Sequence of chain 1.M:
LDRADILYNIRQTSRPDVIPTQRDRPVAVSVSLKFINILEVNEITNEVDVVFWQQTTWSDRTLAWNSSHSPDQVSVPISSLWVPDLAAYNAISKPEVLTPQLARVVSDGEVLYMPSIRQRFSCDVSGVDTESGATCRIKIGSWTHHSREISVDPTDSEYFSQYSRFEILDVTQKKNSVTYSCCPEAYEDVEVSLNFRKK

The small molecule below binds the protein below.
Small molecule (SMILES): C[C@H](CCOC(=O)N(C)C)N(C)C

Sequence of chain 1.N:
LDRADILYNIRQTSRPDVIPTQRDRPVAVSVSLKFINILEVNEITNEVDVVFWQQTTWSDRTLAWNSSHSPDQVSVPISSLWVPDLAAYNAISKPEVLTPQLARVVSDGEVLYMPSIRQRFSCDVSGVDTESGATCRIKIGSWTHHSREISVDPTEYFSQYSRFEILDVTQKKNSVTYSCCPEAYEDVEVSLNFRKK

Binding-site contacts:
Ligand atom C4 contacts residue CYS188 of chain 1.M at 4.3 Å (hydrophobic).
Ligand atom C4 contacts residue TYR185 of chain 1.M at 4.0 Å (hydrophobic).
Ligand atom O3 contacts residue TRP143 of chain 1.M at 3.2 Å (h-bond).
Ligand atom C4 contacts residue CYS187 of chain 1.M at 3.7 Å (hydrophobic).
Ligand atom C10 contacts residue TYR89 of chain 1.M at 3.2 Å (hydrophobic).
Ligand atom C13 contacts residue TRP143 of chain 1.M at 4.0 Å (hydrophobic).
Ligand atom C12 contacts residue THR144 of chain 1.M at 3.7 Å.
Ligand atom C12 contacts residue LEU112 of chain 1.N at 4.1 Å (hydrophobic).
Ligand atom C8 contacts residue TRP143 of chain 1.M at 3.7 Å (hydrophobic).
Ligand atom C9 contacts residue THR144 of chain 1.M at 3.9 Å.
Ligand atom C13 contacts residue LEU112 of chain 1.N at 4.2 Å (hydrophobic).
Ligand atom C11 contacts residue TYR185 of chain 1.M at 4.2 Å (hydrophobic).
Ligand atom C10 contacts residue TRP143 of chain 1.M at 3.0 Å (hydrophobic).
Ligand atom C8 contacts residue MET114 of chain 1.N at 4.1 Å (hydrophobic).
Ligand atom N1 contacts residue TRP143 of chain 1.M at 2.9 Å (h-bond).
Ligand atom O6 contacts residue THR144 of chain 1.M at 3.5 Å.
Ligand atom C9 contacts residue MET114 of chain 1.N at 4.2 Å (hydrophobic).
Ligand atom C4 contacts residue TYR192 of chain 1.M at 3.7 Å (hydrophobic).
Ligand atom C7 contacts residue TRP143 of chain 1.M at 3.6 Å (hydrophobic).
Ligand atom C2 contacts residue TRP143 of chain 1.M at 3.2 Å (hydrophobic).
Ligand atom N5 contacts residue THR144 of chain 1.M at 4.0 Å.
Ligand atom N5 contacts residue LEU112 of chain 1.N at 4.0 Å.
Ligand atom C10 contacts residue TYR192 of chain 1.M at 3.7 Å (hydrophobic).
Ligand atom O3 contacts residue MET114 of chain 1.N at 4.3 Å.
Ligand atom C4 contacts residue TRP143 of chain 1.M at 4.1 Å (hydrophobic).
Ligand atom O6 contacts residue TRP143 of chain 1.M at 3.5 Å.
Ligand atom C11 contacts residue TYR89 of chain 1.M at 3.5 Å (hydrophobic).
Ligand atom C13 contacts residue THR144 of chain 1.M at 4.2 Å.
Ligand atom C12 contacts residue ARG104 of chain 1.N at 3.2 Å.
Ligand atom C11 contacts residue TRP143 of chain 1.M at 4.0 Å (hydrophobic).
Ligand atom C11 contacts residue TRP53 of chain 1.N at 4.0 Å (hydrophobic).
Ligand atom C7 contacts residue TYR89 of chain 1.M at 4.3 Å (hydrophobic).
Ligand atom C10 contacts residue SER142 of chain 1.M at 3.5 Å.
Ligand atom O6 contacts residue MET114 of chain 1.N at 3.7 Å.
Ligand atom C13 contacts residue CYS188 of chain 1.M at 3.8 Å (hydrophobic).
Ligand atom N5 contacts residue TRP143 of chain 1.M at 3.9 Å.
Ligand atom C13 contacts residue TYR192 of chain 1.M at 3.3 Å (hydrophobic).
Ligand atom C2 contacts residue MET114 of chain 1.N at 4.0 Å (hydrophobic).
Ligand atom N1 contacts residue TYR192 of chain 1.M at 4.4 Å.
Ligand atom C9 contacts residue TRP143 of chain 1.M at 3.4 Å (hydrophobic).